The protein below binds the small molecule below.
Small molecule (SMILES): CC(=O)N[C@@H]1[C@@H](O)[C@@H](O)[C@@H](CO)O[C@@H]1O

Binding-site contacts:
Ligand atom C2 contacts residue THR2 of chain 1.E at 2.4 Å.
Ligand atom C5 contacts residue THR2 of chain 1.E at 2.8 Å.
Ligand atom O5 contacts residue THR2 of chain 1.E at 2.3 Å (h-bond).
Ligand atom C1 contacts residue PRO4 of chain 1.E at 4.5 Å (hydrophobic).
Ligand atom O7 contacts residue PRO5 of chain 1.E at 3.8 Å.
Ligand atom O7 contacts residue PRO4 of chain 1.E at 3.5 Å.
Ligand atom C8 contacts residue PRO4 of chain 1.E at 4.2 Å (hydrophobic).
Ligand atom C6 contacts residue THR2 of chain 1.E at 4.2 Å.
Ligand atom C1 contacts residue LYS3 of chain 1.E at 3.1 Å.
Ligand atom C2 contacts residue LYS3 of chain 1.E at 3.8 Å.
Ligand atom O3 contacts residue THR2 of chain 1.E at 4.1 Å.
Ligand atom O5 contacts residue LYS3 of chain 1.E at 3.2 Å (salt-bridge).
Ligand atom N2 contacts residue THR2 of chain 1.E at 2.8 Å (h-bond).
Ligand atom O7 contacts residue LYS3 of chain 1.E at 4.4 Å.
Ligand atom C7 contacts residue PRO4 of chain 1.E at 4.0 Å (hydrophobic).
Ligand atom C7 contacts residue THR2 of chain 1.E at 4.0 Å.
Ligand atom N2 contacts residue LYS3 of chain 1.E at 4.4 Å.
Ligand atom C4 contacts residue THR2 of chain 1.E at 3.4 Å.
Ligand atom O4 contacts residue THR2 of chain 1.E at 4.4 Å.
Ligand atom C3 contacts residue THR2 of chain 1.E at 2.8 Å.
Ligand atom C1 contacts residue THR2 of chain 1.E at 1.4 Å.
Ligand atom C8 contacts residue THR2 of chain 1.E at 4.4 Å.

Sequence of chain 1.E:
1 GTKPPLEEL